This protein binds this small molecule.
Small molecule (SMILES): CC(C)C[C@H](NC(=O)[C@H](CCCN=C(N)N)NC(=O)[C@H](CCC(N)=O)NC(=O)[C@H](Cc1ccc(O)cc1)NC(=O)[C@@H](N)CC(=O)O)C(=O)N[C@@H](CC(N)=O)C(=O)O

Sequence of chain 1.C:
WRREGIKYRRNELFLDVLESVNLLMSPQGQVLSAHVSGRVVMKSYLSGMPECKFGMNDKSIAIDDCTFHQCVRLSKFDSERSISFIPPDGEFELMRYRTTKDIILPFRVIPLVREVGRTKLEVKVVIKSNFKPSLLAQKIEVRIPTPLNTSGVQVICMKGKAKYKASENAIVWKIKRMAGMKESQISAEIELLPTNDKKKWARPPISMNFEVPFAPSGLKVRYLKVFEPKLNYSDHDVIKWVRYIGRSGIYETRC

Binding-site contacts:
Ligand atom OH contacts residue PHE174 of chain 1.C at 3.8 Å.
Ligand atom CG contacts residue VAL433 of chain 1.C at 4.2 Å (hydrophobic).
Ligand atom CD1 contacts residue VAL412 of chain 1.C at 3.7 Å (hydrophobic).
Ligand atom CG contacts residue TRP432 of chain 1.C at 3.6 Å (hydrophobic).
Ligand atom CE2 contacts residue ARG434 of chain 1.C at 4.3 Å.
Ligand atom CB contacts residue TRP432 of chain 1.C at 3.8 Å (hydrophobic).
Ligand atom CD1 contacts residue VAL433 of chain 1.C at 3.7 Å (hydrophobic).
Ligand atom CD contacts residue TRP432 of chain 1.C at 3.9 Å (hydrophobic).
Ligand atom O contacts residue LYS431 of chain 1.C at 4.1 Å.
Ligand atom OH contacts residue ARG434 of chain 1.C at 4.2 Å.
Ligand atom N contacts residue TYR435 of chain 1.C at 4.1 Å.
Ligand atom CA contacts residue LYS431 of chain 1.C at 4.0 Å.
Ligand atom OD2 contacts residue LEU327 of chain 1.C at 4.2 Å.
Ligand atom CZ contacts residue ARG434 of chain 1.C at 4.2 Å.
Ligand atom O contacts residue VAL433 of chain 1.C at 3.4 Å (h-bond).
Ligand atom CD2 contacts residue VAL433 of chain 1.C at 4.0 Å (hydrophobic).
Ligand atom CD2 contacts residue LYS431 of chain 1.C at 4.0 Å.
Ligand atom CZ contacts residue PHE174 of chain 1.C at 3.9 Å (hydrophobic).
Ligand atom CA contacts residue VAL433 of chain 1.C at 3.8 Å (hydrophobic).
Ligand atom CD1 contacts residue TRP432 of chain 1.C at 3.6 Å (hydrophobic).
Ligand atom N contacts residue LYS431 of chain 1.C at 3.2 Å (salt-bridge).
Ligand atom NE contacts residue TRP432 of chain 1.C at 4.3 Å.
Ligand atom CG contacts residue TRP432 of chain 1.C at 4.4 Å (hydrophobic).
Ligand atom C contacts residue VAL433 of chain 1.C at 4.2 Å (hydrophobic).
Ligand atom CE1 contacts residue TRP432 of chain 1.C at 3.9 Å (hydrophobic).
Ligand atom O contacts residue VAL433 of chain 1.C at 4.1 Å.
Ligand atom CE1 contacts residue PHE174 of chain 1.C at 3.8 Å (hydrophobic).
Ligand atom CA contacts residue LYS431 of chain 1.C at 4.0 Å.
Ligand atom CD1 contacts residue ARG434 of chain 1.C at 3.9 Å.
Ligand atom CE1 contacts residue VAL433 of chain 1.C at 4.3 Å (hydrophobic).
Ligand atom CE1 contacts residue ARG434 of chain 1.C at 3.7 Å.
Ligand atom N contacts residue VAL433 of chain 1.C at 3.6 Å (h-bond).
Ligand atom N contacts residue PRO404 of chain 1.C at 3.3 Å.
Ligand atom CB contacts residue LYS431 of chain 1.C at 3.9 Å.
Ligand atom CB contacts residue VAL433 of chain 1.C at 4.1 Å (hydrophobic).
Ligand atom O contacts residue TRP432 of chain 1.C at 4.0 Å.
Ligand atom OH contacts residue ASP176 of chain 1.C at 3.7 Å.
Ligand atom N contacts residue ARG434 of chain 1.C at 4.3 Å.
Ligand atom C contacts residue LYS431 of chain 1.C at 4.1 Å.
Ligand atom CD1 contacts residue VAL433 of chain 1.C at 4.1 Å (hydrophobic).